Sequence of chain 1.B:
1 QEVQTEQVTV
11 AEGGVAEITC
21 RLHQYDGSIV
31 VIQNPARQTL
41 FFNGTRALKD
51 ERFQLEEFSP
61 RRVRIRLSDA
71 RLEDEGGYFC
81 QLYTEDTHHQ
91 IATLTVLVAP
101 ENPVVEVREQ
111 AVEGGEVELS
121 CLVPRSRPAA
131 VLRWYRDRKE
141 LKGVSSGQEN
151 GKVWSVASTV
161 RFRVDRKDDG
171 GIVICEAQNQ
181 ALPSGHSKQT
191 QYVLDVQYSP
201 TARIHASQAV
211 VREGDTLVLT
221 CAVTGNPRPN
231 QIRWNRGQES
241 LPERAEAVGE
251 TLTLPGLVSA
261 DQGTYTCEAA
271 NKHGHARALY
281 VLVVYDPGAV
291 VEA

A small-molecule ligand and the protein it binds are described below.
Small molecule (SMILES): CC(=O)N[C@H]1[C@H](O[C@H]2[C@H](O)[C@@H](NC(C)=O)CO[C@@H]2CO[C@@H]2O[C@@H](C)[C@@H](O)[C@@H](O)[C@@H]2O)O[C@H](CO)[C@@H](O)[C@@H]1O

Binding-site contacts:
Ligand atom C5 contacts residue PHE58 of chain 1.B at 3.7 Å (hydrophobic).
Ligand atom C7 contacts residue ASN43 of chain 1.B at 4.0 Å.
Ligand atom C5 contacts residue TYR25 of chain 1.B at 4.1 Å (hydrophobic).
Ligand atom O5 contacts residue PHE58 of chain 1.B at 3.4 Å.
Ligand atom C6 contacts residue GLY44 of chain 1.B at 4.2 Å.
Ligand atom C2 contacts residue ASN43 of chain 1.B at 2.7 Å.
Ligand atom C8 contacts residue SER28 of chain 1.B at 4.0 Å.
Ligand atom O7 contacts residue ASN43 of chain 1.B at 3.8 Å.
Ligand atom C8 contacts residue GLY27 of chain 1.B at 3.1 Å.
Ligand atom O7 contacts residue ILE29 of chain 1.B at 3.4 Å.
Ligand atom C1 contacts residue GLY27 of chain 1.B at 3.8 Å.
Ligand atom O5 contacts residue ASN43 of chain 1.B at 2.3 Å (h-bond).
Ligand atom C2 contacts residue TYR25 of chain 1.B at 4.4 Å (hydrophobic).
Ligand atom C3 contacts residue ASN43 of chain 1.B at 3.8 Å.
Ligand atom C4 contacts residue ASN43 of chain 1.B at 3.9 Å.
Ligand atom O3 contacts residue GLY27 of chain 1.B at 3.8 Å.
Ligand atom O7 contacts residue GLY27 of chain 1.B at 4.3 Å.
Ligand atom N2 contacts residue ILE29 of chain 1.B at 4.2 Å.
Ligand atom C7 contacts residue GLY27 of chain 1.B at 3.1 Å.
Ligand atom C1 contacts residue TYR25 of chain 1.B at 3.9 Å (hydrophobic).
Ligand atom C5 contacts residue ASN43 of chain 1.B at 3.1 Å.
Ligand atom C6 contacts residue PHE58 of chain 1.B at 3.9 Å (hydrophobic).
Ligand atom O6 contacts residue ASN43 of chain 1.B at 4.4 Å.
Ligand atom C1 contacts residue ILE29 of chain 1.B at 4.5 Å (hydrophobic).
Ligand atom C8 contacts residue ILE29 of chain 1.B at 3.7 Å (hydrophobic).
Ligand atom O5 contacts residue TYR25 of chain 1.B at 3.2 Å (h-bond).
Ligand atom N2 contacts residue GLY27 of chain 1.B at 2.3 Å (h-bond).
Ligand atom O6 contacts residue PHE58 of chain 1.B at 3.8 Å.
Ligand atom C2 contacts residue GLY27 of chain 1.B at 3.3 Å.
Ligand atom N2 contacts residue ASN43 of chain 1.B at 3.5 Å (h-bond).
Ligand atom C1 contacts residue ASN43 of chain 1.B at 1.4 Å.
Ligand atom C6 contacts residue ASN43 of chain 1.B at 3.0 Å.
Ligand atom C3 contacts residue GLY27 of chain 1.B at 3.5 Å.
Ligand atom O6 contacts residue TYR25 of chain 1.B at 3.7 Å.
Ligand atom O5 contacts residue GLY27 of chain 1.B at 4.3 Å.
Ligand atom O2 contacts residue GLY44 of chain 1.B at 4.3 Å.
Ligand atom C3 contacts residue TYR25 of chain 1.B at 4.2 Å (hydrophobic).
Ligand atom C6 contacts residue PHE58 of chain 1.B at 4.3 Å (hydrophobic).
Ligand atom C7 contacts residue ILE29 of chain 1.B at 3.5 Å (hydrophobic).
Ligand atom N2 contacts residue SER28 of chain 1.B at 4.4 Å.